Binding-site contacts:
Ligand atom CAC contacts residue THR133 of chain 1.A at 3.5 Å.
Ligand atom CAF contacts residue NAD1 of chain 1.C at 3.2 Å.
Ligand atom CAJ contacts residue TYR52 of chain 1.A at 3.3 Å (hydrophobic).
Ligand atom CAJ contacts residue ASP443 of chain 1.A at 3.2 Å.
Ligand atom CAD contacts residue TYR52 of chain 1.A at 3.6 Å (hydrophobic).
Ligand atom NAH contacts residue ASP443 of chain 1.A at 4.0 Å.
Ligand atom CAF contacts residue MET132 of chain 1.A at 3.2 Å (hydrophobic).
Ligand atom NAH contacts residue NAD1 of chain 1.C at 3.1 Å.
Ligand atom OAA contacts residue ARG362 of chain 1.A at 2.7 Å (salt-bridge).
Ligand atom OAA contacts residue GLY144 of chain 1.A at 3.3 Å.
Ligand atom CAI contacts residue ARG362 of chain 1.A at 3.5 Å.
Ligand atom CAF contacts residue ASP443 of chain 1.A at 2.8 Å.
Ligand atom CAE contacts residue NAD1 of chain 1.C at 3.3 Å.
Ligand atom CAE contacts residue MET132 of chain 1.A at 3.7 Å (hydrophobic).
Ligand atom CAC contacts residue TYR52 of chain 1.A at 3.6 Å (hydrophobic).
Ligand atom CAI contacts residue THR133 of chain 1.A at 3.6 Å.
Ligand atom CAJ contacts residue NAD1 of chain 1.C at 3.4 Å.
Ligand atom NAG contacts residue MET132 of chain 1.A at 4.0 Å.
Ligand atom OAB contacts residue ARG362 of chain 1.A at 2.8 Å (salt-bridge).
Ligand atom CAE contacts residue GLY493 of chain 1.A at 3.7 Å.
Ligand atom CAI contacts residue ASP443 of chain 1.A at 3.8 Å.
Ligand atom CAE contacts residue TYR52 of chain 1.A at 3.7 Å (hydrophobic).
Ligand atom CAD contacts residue MET178 of chain 1.A at 3.4 Å (hydrophobic).
Ligand atom NAG contacts residue GLN131 of chain 1.A at 3.9 Å.
Ligand atom OAA contacts residue MET178 of chain 1.A at 3.8 Å.
Ligand atom CAI contacts residue MET178 of chain 1.A at 3.6 Å (hydrophobic).
Ligand atom CAD contacts residue NAD1 of chain 1.C at 4.0 Å.
Ligand atom NAG contacts residue TYR52 of chain 1.A at 2.7 Å (h-bond).
Ligand atom OAA contacts residue ILE145 of chain 1.A at 3.7 Å.
Ligand atom CAC contacts residue MET178 of chain 1.A at 3.2 Å (hydrophobic).
Ligand atom CAC contacts residue ASP443 of chain 1.A at 3.5 Å.
Ligand atom OAA contacts residue ASP443 of chain 1.A at 3.7 Å.
Ligand atom CAE contacts residue GLN131 of chain 1.A at 3.4 Å.
Ligand atom CAJ contacts residue MET132 of chain 1.A at 3.9 Å (hydrophobic).
Ligand atom OAB contacts residue TYR139 of chain 1.A at 3.5 Å.
Ligand atom NAH contacts residue MET132 of chain 1.A at 3.1 Å (h-bond).
Ligand atom NAG contacts residue NAD1 of chain 1.C at 3.4 Å.
Ligand atom NAH contacts residue GLY493 of chain 1.A at 4.0 Å.
Ligand atom CAD contacts residue ASP443 of chain 1.A at 2.9 Å.
Ligand atom OAB contacts residue THR133 of chain 1.A at 2.8 Å (h-bond).

Sequence of chain 1.A:
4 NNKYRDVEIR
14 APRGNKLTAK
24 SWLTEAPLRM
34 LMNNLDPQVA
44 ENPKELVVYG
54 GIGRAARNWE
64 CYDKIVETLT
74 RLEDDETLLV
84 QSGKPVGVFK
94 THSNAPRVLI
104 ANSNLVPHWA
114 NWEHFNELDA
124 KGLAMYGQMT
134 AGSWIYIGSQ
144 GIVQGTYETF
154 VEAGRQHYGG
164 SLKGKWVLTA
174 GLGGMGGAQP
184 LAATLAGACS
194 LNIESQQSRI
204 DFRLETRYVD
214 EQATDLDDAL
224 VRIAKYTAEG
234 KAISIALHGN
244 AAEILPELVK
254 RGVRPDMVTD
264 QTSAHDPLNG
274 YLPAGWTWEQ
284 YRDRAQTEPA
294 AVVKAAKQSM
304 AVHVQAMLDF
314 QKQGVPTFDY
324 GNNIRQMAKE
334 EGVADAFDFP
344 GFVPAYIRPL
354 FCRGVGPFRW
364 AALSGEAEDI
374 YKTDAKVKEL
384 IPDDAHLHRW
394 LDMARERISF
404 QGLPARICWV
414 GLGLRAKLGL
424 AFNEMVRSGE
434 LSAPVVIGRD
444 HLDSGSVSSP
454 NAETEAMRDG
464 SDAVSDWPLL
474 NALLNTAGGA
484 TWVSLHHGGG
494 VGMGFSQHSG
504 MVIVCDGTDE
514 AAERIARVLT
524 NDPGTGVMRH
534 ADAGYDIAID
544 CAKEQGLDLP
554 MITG

A protein and the small-molecule ligand that binds it are described below.
Small molecule (SMILES): O=C(O)C=Cc1c[nH]cn1